Sequence of chain 1.C:
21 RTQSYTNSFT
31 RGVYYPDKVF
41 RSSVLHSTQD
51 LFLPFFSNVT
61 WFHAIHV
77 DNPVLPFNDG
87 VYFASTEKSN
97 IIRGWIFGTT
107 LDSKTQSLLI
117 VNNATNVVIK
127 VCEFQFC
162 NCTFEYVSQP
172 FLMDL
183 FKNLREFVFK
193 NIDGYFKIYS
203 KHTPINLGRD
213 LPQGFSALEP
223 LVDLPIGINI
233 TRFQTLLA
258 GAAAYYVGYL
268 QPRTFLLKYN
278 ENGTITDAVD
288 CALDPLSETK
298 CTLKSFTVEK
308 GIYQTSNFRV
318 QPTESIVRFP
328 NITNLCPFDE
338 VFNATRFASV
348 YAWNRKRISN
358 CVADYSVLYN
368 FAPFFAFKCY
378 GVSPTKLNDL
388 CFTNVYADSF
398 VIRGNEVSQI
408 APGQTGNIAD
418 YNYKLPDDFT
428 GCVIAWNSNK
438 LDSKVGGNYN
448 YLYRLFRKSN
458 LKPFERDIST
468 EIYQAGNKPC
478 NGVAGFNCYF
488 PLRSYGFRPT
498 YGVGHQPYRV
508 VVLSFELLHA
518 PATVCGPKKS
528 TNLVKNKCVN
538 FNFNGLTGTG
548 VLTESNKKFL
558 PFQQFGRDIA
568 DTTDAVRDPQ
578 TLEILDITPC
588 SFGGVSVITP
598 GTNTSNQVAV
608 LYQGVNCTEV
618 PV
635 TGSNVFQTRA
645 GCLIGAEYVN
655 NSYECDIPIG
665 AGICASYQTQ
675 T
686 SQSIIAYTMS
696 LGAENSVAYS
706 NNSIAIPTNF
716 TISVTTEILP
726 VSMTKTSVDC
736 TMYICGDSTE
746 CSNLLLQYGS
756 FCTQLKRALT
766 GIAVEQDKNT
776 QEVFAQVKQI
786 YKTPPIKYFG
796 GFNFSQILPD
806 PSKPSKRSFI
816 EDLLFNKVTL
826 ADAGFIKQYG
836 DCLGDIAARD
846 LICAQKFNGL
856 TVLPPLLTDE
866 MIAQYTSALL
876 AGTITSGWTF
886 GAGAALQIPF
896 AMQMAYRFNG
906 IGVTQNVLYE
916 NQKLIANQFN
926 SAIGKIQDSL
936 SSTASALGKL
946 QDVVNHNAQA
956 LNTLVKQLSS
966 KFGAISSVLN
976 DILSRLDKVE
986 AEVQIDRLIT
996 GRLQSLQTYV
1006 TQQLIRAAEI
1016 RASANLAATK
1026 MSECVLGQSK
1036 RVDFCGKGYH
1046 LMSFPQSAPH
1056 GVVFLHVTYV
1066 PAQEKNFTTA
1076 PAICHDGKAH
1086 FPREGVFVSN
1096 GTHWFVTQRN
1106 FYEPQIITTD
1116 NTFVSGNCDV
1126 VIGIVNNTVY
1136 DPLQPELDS

Binding-site contacts:
Ligand atom C1 contacts residue ASN231 of chain 1.A at 1.4 Å.
Ligand atom O3 contacts residue ARG454 of chain 1.C at 3.7 Å.
Ligand atom C8 contacts residue GLU462 of chain 1.C at 3.4 Å.
Ligand atom O5 contacts residue THR233 of chain 1.A at 4.3 Å.
Ligand atom C7 contacts residue ARG454 of chain 1.C at 4.4 Å.
Ligand atom C7 contacts residue ASN231 of chain 1.A at 3.2 Å.
Ligand atom C7 contacts residue GLU462 of chain 1.C at 3.6 Å.
Ligand atom C4 contacts residue ASN231 of chain 1.A at 4.2 Å.
Ligand atom C2 contacts residue GLU462 of chain 1.C at 4.0 Å.
Ligand atom N2 contacts residue GLU462 of chain 1.C at 3.0 Å (salt-bridge).
Ligand atom C1 contacts residue GLU462 of chain 1.C at 4.0 Å.
Ligand atom C8 contacts residue ASP464 of chain 1.C at 3.5 Å.
Ligand atom C3 contacts residue ARG454 of chain 1.C at 4.0 Å.
Ligand atom N2 contacts residue ASN231 of chain 1.A at 2.9 Å (h-bond).
Ligand atom O5 contacts residue LYS459 of chain 1.C at 4.3 Å.
Ligand atom O5 contacts residue ASN231 of chain 1.A at 2.4 Å (h-bond).
Ligand atom O7 contacts residue ASN231 of chain 1.A at 3.1 Å (h-bond).
Ligand atom C2 contacts residue ASN231 of chain 1.A at 2.4 Å.
Ligand atom C8 contacts residue ASN231 of chain 1.A at 4.3 Å.
Ligand atom C2 contacts residue ARG454 of chain 1.C at 4.5 Å.
Ligand atom C5 contacts residue LYS459 of chain 1.C at 4.1 Å.
Ligand atom C8 contacts residue ARG463 of chain 1.C at 4.1 Å.
Ligand atom N2 contacts residue ARG454 of chain 1.C at 3.7 Å.
Ligand atom C6 contacts residue THR233 of chain 1.A at 3.8 Å.
Ligand atom C3 contacts residue ASN231 of chain 1.A at 3.8 Å.
Ligand atom C5 contacts residue ASN231 of chain 1.A at 3.7 Å.
Ligand atom C1 contacts residue LYS459 of chain 1.C at 4.0 Å.
Ligand atom C8 contacts residue ARG454 of chain 1.C at 3.8 Å.

Sequence of chain 1.A:
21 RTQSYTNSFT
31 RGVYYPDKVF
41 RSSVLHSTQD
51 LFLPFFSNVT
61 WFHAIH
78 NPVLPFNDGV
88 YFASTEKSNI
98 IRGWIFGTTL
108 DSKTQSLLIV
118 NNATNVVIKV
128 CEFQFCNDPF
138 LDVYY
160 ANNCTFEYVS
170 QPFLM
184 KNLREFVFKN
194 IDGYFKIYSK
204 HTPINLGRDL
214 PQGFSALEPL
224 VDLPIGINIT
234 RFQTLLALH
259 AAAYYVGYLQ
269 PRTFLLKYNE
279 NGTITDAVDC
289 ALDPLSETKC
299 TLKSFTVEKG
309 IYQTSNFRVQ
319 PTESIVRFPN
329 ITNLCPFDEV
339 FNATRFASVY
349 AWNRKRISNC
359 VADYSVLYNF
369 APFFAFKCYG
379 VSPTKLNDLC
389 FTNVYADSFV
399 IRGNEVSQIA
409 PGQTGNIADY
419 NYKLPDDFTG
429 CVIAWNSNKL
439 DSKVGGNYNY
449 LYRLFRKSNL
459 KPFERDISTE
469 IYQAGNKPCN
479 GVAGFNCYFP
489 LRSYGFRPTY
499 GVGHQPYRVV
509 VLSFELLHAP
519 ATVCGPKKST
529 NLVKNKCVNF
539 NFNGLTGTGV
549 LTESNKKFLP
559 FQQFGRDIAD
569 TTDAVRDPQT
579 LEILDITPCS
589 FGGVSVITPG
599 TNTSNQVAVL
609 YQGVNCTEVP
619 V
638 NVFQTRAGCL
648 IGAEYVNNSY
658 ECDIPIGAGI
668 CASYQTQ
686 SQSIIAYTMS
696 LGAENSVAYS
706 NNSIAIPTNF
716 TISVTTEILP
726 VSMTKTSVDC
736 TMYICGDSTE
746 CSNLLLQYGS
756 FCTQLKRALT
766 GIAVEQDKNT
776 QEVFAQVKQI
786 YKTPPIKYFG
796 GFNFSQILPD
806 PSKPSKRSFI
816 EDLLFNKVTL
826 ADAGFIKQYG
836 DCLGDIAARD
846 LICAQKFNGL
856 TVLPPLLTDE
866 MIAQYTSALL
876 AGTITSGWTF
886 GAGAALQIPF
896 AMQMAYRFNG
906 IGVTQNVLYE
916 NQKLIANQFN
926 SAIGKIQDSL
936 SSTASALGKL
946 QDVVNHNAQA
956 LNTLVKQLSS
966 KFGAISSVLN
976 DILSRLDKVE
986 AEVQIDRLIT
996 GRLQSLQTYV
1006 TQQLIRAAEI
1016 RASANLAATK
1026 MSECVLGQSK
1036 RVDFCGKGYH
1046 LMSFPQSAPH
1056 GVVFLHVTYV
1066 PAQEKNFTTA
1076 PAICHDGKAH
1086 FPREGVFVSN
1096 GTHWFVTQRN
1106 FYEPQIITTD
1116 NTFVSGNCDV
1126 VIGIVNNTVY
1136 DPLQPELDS

The protein below binds the small molecule below.
Small molecule (SMILES): CC(=O)N[C@@H]1[C@@H](O)[C@H](O)[C@@H](CO)O[C@H]1O